The protein below binds the small molecule below.
Small molecule (SMILES): O=S(=O)(O)N1CCOCC1

Sequence of chain 1.B:
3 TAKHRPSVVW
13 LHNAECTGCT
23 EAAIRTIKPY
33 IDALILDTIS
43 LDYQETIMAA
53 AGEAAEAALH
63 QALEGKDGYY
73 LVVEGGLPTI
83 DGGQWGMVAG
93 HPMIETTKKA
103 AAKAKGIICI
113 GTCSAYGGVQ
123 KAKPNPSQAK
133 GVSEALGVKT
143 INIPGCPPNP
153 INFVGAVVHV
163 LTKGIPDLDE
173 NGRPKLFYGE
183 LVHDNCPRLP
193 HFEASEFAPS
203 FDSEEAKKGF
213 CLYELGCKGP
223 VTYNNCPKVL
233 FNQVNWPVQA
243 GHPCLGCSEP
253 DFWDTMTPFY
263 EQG

Binding-site contacts:
Ligand atom C3 contacts residue TYR215 of chain 1.B at 3.6 Å (hydrophobic).
Ligand atom C5 contacts residue TYR215 of chain 1.B at 3.4 Å (hydrophobic).
Ligand atom S contacts residue TYR215 of chain 1.B at 1.5 Å (h-bond).
Ligand atom C2 contacts residue PHE194 of chain 1.B at 4.1 Å (hydrophobic).
Ligand atom C3 contacts residue PHE194 of chain 1.B at 4.2 Å (hydrophobic).
Ligand atom C2 contacts residue PRO222 of chain 1.B at 4.1 Å (hydrophobic).
Ligand atom N4 contacts residue TYR215 of chain 1.B at 2.5 Å (h-bond).
Ligand atom C6 contacts residue PRO222 of chain 1.B at 3.4 Å (hydrophobic).
Ligand atom O1 contacts residue PRO222 of chain 1.B at 3.4 Å.
Ligand atom C6 contacts residue VAL223 of chain 1.B at 3.8 Å (hydrophobic).
Ligand atom N4 contacts residue PRO222 of chain 1.B at 4.1 Å.
Ligand atom C5 contacts residue PRO222 of chain 1.B at 4.0 Å (hydrophobic).
Ligand atom O1S contacts residue TYR215 of chain 1.B at 2.4 Å (h-bond).
Ligand atom C5 contacts residue VAL223 of chain 1.B at 4.0 Å (hydrophobic).
Ligand atom O2S contacts residue TYR215 of chain 1.B at 2.4 Å (h-bond).